Sequence of chain 1.C:
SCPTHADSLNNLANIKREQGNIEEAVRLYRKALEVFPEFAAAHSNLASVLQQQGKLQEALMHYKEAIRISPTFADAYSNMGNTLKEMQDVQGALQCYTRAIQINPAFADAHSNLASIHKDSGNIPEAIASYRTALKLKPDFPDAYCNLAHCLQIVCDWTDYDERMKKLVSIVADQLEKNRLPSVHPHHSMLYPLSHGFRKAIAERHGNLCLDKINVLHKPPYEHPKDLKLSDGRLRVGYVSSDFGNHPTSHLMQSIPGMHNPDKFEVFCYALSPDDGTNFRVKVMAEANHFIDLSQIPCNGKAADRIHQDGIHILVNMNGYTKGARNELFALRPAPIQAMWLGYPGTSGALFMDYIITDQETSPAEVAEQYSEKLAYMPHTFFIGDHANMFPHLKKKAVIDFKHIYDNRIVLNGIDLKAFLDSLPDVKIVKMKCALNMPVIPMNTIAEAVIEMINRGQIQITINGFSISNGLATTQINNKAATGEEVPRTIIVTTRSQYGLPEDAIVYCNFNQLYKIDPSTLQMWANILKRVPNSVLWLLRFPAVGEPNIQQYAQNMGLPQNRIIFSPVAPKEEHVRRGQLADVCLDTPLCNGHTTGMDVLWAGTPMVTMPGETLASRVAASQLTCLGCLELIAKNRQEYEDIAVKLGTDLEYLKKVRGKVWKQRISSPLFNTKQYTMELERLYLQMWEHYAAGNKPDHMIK

This small molecule binds to this protein.
Small molecule (SMILES): CC(=O)N[C@@H]1[C@@H](O)[C@H](O)[C@@H](CO)S[C@@H]1OP(=O)(O)OP(=O)(O)OC[C@H]1O[C@@H](n2ccc(=O)[nH]c2=O)[C@H](O)[C@@H]1O

Sequence of chain 1.G:
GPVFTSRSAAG

Binding-site contacts:
Ligand atom O6' contacts residue GLY346 of chain 1.C at 3.5 Å (h-bond).
Ligand atom O1B contacts residue HIS612 of chain 1.C at 2.9 Å (h-bond).
Ligand atom O1A contacts residue SER6 of chain 1.G at 2.9 Å (h-bond).
Ligand atom N3 contacts residue HIS593 of chain 1.C at 3.5 Å.
Ligand atom O4B contacts residue VAL3 of chain 1.G at 3.4 Å.
Ligand atom O2 contacts residue ALA588 of chain 1.C at 3.5 Å (h-bond).
Ligand atom O4 contacts residue VAL587 of chain 1.C at 3.1 Å.
Ligand atom O3' contacts residue PRO348 of chain 1.C at 3.4 Å.
Ligand atom O6' contacts residue THR252 of chain 1.C at 3.0 Å (h-bond).
Ligand atom O3B contacts residue LYS590 of chain 1.C at 3.2 Å.
Ligand atom O3' contacts residue HIS612 of chain 1.C at 3.0 Å (h-bond).
Ligand atom O1' contacts residue HIS612 of chain 1.C at 3.5 Å.
Ligand atom C6 contacts residue HIS593 of chain 1.C at 3.4 Å.
Ligand atom C4 contacts residue HIS593 of chain 1.C at 3.4 Å.
Ligand atom O4 contacts residue ALA588 of chain 1.C at 2.7 Å (h-bond).
Ligand atom O2' contacts residue LYS590 of chain 1.C at 3.3 Å (salt-bridge).
Ligand atom C4 contacts residue ALA588 of chain 1.C at 3.2 Å (hydrophobic).
Ligand atom N1 contacts residue HIS593 of chain 1.C at 3.5 Å.
Ligand atom C4 contacts residue VAL587 of chain 1.C at 3.3 Å (hydrophobic).
Ligand atom O2' contacts residue ASP617 of chain 1.C at 2.9 Å (salt-bridge).
Ligand atom O1' contacts residue THR613 of chain 1.C at 3.6 Å (h-bond).
Ligand atom O2' contacts residue HIS593 of chain 1.C at 3.0 Å.
Ligand atom C8' contacts residue TYR533 of chain 1.C at 3.5 Å (hydrophobic).
Ligand atom O1B contacts residue THR613 of chain 1.C at 2.8 Å (h-bond).
Ligand atom N2' contacts residue HIS612 of chain 1.C at 3.1 Å (h-bond).
Ligand atom N3 contacts residue VAL587 of chain 1.C at 3.5 Å.
Ligand atom O4 contacts residue ARG596 of chain 1.C at 3.0 Å (salt-bridge).
Ligand atom C3' contacts residue HIS612 of chain 1.C at 3.4 Å.
Ligand atom O4' contacts residue LEU345 of chain 1.C at 2.7 Å (h-bond).
Ligand atom O2 contacts residue VAL3 of chain 1.G at 3.5 Å.
Ligand atom O7' contacts residue SER6 of chain 1.G at 3.1 Å (h-bond).
Ligand atom O2A contacts residue GLN531 of chain 1.C at 3.0 Å (h-bond).
Ligand atom O7' contacts residue HIS190 of chain 1.C at 3.1 Å (h-bond).
Ligand atom C4' contacts residue GLY346 of chain 1.C at 3.4 Å.
Ligand atom N3 contacts residue ALA588 of chain 1.C at 2.4 Å (h-bond).
Ligand atom C5 contacts residue HIS593 of chain 1.C at 3.4 Å.
Ligand atom C2 contacts residue ALA588 of chain 1.C at 3.4 Å (hydrophobic).
Ligand atom O1B contacts residue THR614 of chain 1.C at 3.3 Å (h-bond).
Ligand atom O2B contacts residue LYS534 of chain 1.C at 2.7 Å (salt-bridge).
Ligand atom C1' contacts residue SER6 of chain 1.G at 3.5 Å.